Binding-site contacts:
Ligand atom O5 contacts residue ASN75 of chain 43.C at 2.1 Å (h-bond).
Ligand atom C8 contacts residue PHE98 of chain 43.C at 3.6 Å (hydrophobic).
Ligand atom C8 contacts residue ASN75 of chain 43.C at 3.0 Å.
Ligand atom C8 contacts residue MET126 of chain 43.C at 3.7 Å (hydrophobic).
Ligand atom O3 contacts residue NAG1 of chain 43.T at 2.4 Å (h-bond).
Ligand atom O6 contacts residue CYS45 of chain 43.D at 3.4 Å (h-bond).
Ligand atom C3 contacts residue ASN75 of chain 43.C at 3.5 Å.
Ligand atom C6 contacts residue CYS45 of chain 43.D at 4.4 Å (hydrophobic).
Ligand atom O4 contacts residue NAG1 of chain 43.T at 1.6 Å.
Ligand atom C7 contacts residue MET126 of chain 43.C at 3.8 Å (hydrophobic).
Ligand atom O7 contacts residue ASN75 of chain 43.C at 3.2 Å (h-bond).
Ligand atom C2 contacts residue ASN75 of chain 43.C at 2.6 Å.
Ligand atom C3 contacts residue NAG1 of chain 43.T at 3.3 Å.
Ligand atom O6 contacts residue NAG1 of chain 43.T at 4.1 Å.
Ligand atom O6 contacts residue GLU46 of chain 43.D at 3.8 Å.
Ligand atom C2 contacts residue NAG1 of chain 43.T at 4.1 Å.
Ligand atom C7 contacts residue ASN75 of chain 43.C at 2.8 Å.
Ligand atom C4 contacts residue ASN75 of chain 43.C at 4.0 Å.
Ligand atom C6 contacts residue ASN75 of chain 43.C at 3.8 Å.
Ligand atom C6 contacts residue THR48 of chain 43.D at 4.4 Å.
Ligand atom C1 contacts residue ASN75 of chain 43.C at 1.3 Å.
Ligand atom O5 contacts residue THR48 of chain 43.D at 4.0 Å.
Ligand atom N2 contacts residue ASN75 of chain 43.C at 3.0 Å (h-bond).
Ligand atom C6 contacts residue NAG1 of chain 43.T at 3.4 Å.
Ligand atom C5 contacts residue ASN75 of chain 43.C at 3.2 Å.
Ligand atom O6 contacts residue THR48 of chain 43.D at 4.0 Å.
Ligand atom C5 contacts residue NAG1 of chain 43.T at 3.7 Å.
Ligand atom O6 contacts residue ASN75 of chain 43.C at 3.8 Å.
Ligand atom O7 contacts residue MET126 of chain 43.C at 3.1 Å.
Ligand atom C4 contacts residue NAG1 of chain 43.T at 2.9 Å.

Sequence of chain 43.C:
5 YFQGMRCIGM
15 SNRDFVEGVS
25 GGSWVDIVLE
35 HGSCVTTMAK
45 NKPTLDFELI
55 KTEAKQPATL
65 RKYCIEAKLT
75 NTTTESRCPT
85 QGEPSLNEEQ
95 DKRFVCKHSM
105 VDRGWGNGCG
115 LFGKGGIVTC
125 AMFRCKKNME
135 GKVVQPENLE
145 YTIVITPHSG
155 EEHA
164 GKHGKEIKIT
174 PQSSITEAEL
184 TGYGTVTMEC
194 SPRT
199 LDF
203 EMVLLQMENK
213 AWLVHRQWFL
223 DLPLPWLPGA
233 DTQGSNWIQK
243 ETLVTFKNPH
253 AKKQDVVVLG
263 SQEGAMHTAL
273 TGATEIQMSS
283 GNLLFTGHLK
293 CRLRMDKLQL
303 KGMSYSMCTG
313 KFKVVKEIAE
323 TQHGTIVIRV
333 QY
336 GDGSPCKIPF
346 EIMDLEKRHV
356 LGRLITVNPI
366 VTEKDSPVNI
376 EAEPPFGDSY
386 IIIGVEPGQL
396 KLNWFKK

The protein below binds the small molecule below.
Small molecule (SMILES): CC(=O)N[C@@H]1[C@@H](O)[C@H](O)[C@@H](CO)O[C@H]1O

Sequence of chain 43.D:
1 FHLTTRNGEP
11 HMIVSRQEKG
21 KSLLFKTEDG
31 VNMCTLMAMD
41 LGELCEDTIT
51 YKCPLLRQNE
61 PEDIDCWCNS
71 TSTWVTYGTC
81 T